Binding-site contacts:
Ligand atom C21 contacts residue GLU102 of chain 2.C at 3.8 Å.
Ligand atom O2 contacts residue MET104 of chain 2.C at 2.7 Å (h-bond).
Ligand atom C11 contacts residue ARG106 of chain 2.C at 3.7 Å.
Ligand atom C21 contacts residue MET104 of chain 2.C at 3.8 Å (hydrophobic).
Ligand atom C2 contacts residue THR105 of chain 2.C at 3.9 Å.
Ligand atom C1 contacts residue THR105 of chain 2.C at 3.5 Å.
Ligand atom O2 contacts residue GLU102 of chain 2.C at 3.6 Å.
Ligand atom N2 contacts residue LEU27 of chain 2.C at 3.9 Å.
Ligand atom N3 contacts residue MET164 of chain 2.C at 3.9 Å.
Ligand atom BR1 contacts residue GLY30 of chain 2.C at 3.8 Å.
Ligand atom C21 contacts residue ALA53 of chain 2.C at 3.5 Å (hydrophobic).
Ligand atom C15 contacts residue VAL35 of chain 2.C at 3.9 Å (hydrophobic).
Ligand atom C12 contacts residue LEU27 of chain 2.C at 3.6 Å (hydrophobic).
Ligand atom C13 contacts residue MET164 of chain 2.C at 3.9 Å (hydrophobic).
Ligand atom C11 contacts residue THR105 of chain 2.C at 3.7 Å.
Ligand atom N3 contacts residue GLU102 of chain 2.C at 3.2 Å (salt-bridge).
Ligand atom N3 contacts residue ALA53 of chain 2.C at 3.6 Å.
Ligand atom C13 contacts residue ALA53 of chain 2.C at 4.0 Å (hydrophobic).
Ligand atom C3 contacts residue MET104 of chain 2.C at 3.6 Å (hydrophobic).
Ligand atom C2 contacts residue LEU27 of chain 2.C at 3.6 Å (hydrophobic).
Ligand atom O2 contacts residue ALA53 of chain 2.C at 3.7 Å.
Ligand atom C18 contacts residue MET164 of chain 2.C at 3.6 Å (hydrophobic).
Ligand atom C4 contacts residue LEU27 of chain 2.C at 4.0 Å (hydrophobic).
Ligand atom O2 contacts residue LEU103 of chain 2.C at 3.5 Å.
Ligand atom O1 contacts residue MET101 of chain 2.C at 3.5 Å.
Ligand atom C14 contacts residue MET164 of chain 2.C at 3.4 Å (hydrophobic).
Ligand atom N2 contacts residue MET104 of chain 2.C at 3.3 Å (h-bond).
Ligand atom C5 contacts residue LEU27 of chain 2.C at 3.7 Å (hydrophobic).
Ligand atom C16 contacts residue VAL35 of chain 2.C at 3.7 Å (hydrophobic).
Ligand atom C2 contacts residue GLY107 of chain 2.C at 3.9 Å.
Ligand atom C4 contacts residue GLY107 of chain 2.C at 3.9 Å.
Ligand atom O1 contacts residue VAL85 of chain 2.C at 3.5 Å.
Ligand atom C1 contacts residue LEU27 of chain 2.C at 3.8 Å (hydrophobic).
Ligand atom C2 contacts residue MET104 of chain 2.C at 3.3 Å (hydrophobic).
Ligand atom C19 contacts residue MET164 of chain 2.C at 3.2 Å (hydrophobic).
Ligand atom BR1 contacts residue GLN29 of chain 2.C at 3.6 Å.
Ligand atom C3 contacts residue GLY107 of chain 2.C at 3.8 Å.
Ligand atom BR1 contacts residue VAL35 of chain 2.C at 3.4 Å.
Ligand atom C20 contacts residue MET164 of chain 2.C at 3.5 Å (hydrophobic).
Ligand atom C3 contacts residue LEU27 of chain 2.C at 3.9 Å (hydrophobic).

Sequence of chain 2.C:
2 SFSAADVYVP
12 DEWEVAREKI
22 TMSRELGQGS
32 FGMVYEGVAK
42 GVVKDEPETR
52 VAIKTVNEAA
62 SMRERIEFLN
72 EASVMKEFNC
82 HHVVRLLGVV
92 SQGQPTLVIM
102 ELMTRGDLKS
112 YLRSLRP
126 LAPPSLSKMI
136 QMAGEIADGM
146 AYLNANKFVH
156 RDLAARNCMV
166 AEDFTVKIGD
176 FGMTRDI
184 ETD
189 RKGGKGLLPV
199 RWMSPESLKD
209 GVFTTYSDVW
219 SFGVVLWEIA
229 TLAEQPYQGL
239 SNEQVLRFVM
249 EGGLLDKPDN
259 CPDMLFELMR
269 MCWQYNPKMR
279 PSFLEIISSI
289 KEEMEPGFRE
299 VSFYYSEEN

The small molecule below binds the protein below.
Small molecule (SMILES): O=C1NC(=O)c2ccc(Br)cc2/C1=C/Nc1ccc(CN2CCCC2)cc1